Binding-site contacts:
Ligand atom C25 contacts residue CYS31 of chain 1.H at 3.8 Å (hydrophobic).
Ligand atom C16 contacts residue THR48 of chain 1.H at 3.7 Å.
Ligand atom C6 contacts residue CYS129 of chain 1.I at 3.8 Å (hydrophobic).
Ligand atom B26 contacts residue THR1 of chain 1.H at 1.4 Å.
Ligand atom O28 contacts residue THR1 of chain 1.H at 2.4 Å (h-bond).
Ligand atom C24 contacts residue GLY45 of chain 1.H at 3.5 Å.
Ligand atom C5 contacts residue ASP125 of chain 1.I at 3.7 Å.
Ligand atom C22 contacts residue THR1 of chain 1.H at 2.8 Å.
Ligand atom C17 contacts residue GLY47 of chain 1.H at 3.8 Å.
Ligand atom O28 contacts residue GLY47 of chain 1.H at 2.9 Å (h-bond).
Ligand atom O19 contacts residue THR21 of chain 1.H at 3.0 Å (h-bond).
Ligand atom C25 contacts residue ALA49 of chain 1.H at 3.9 Å (hydrophobic).
Ligand atom C18 contacts residue GLY47 of chain 1.H at 3.5 Å.
Ligand atom C2 contacts residue SER20 of chain 1.H at 4.0 Å.
Ligand atom N1 contacts residue ASP125 of chain 1.I at 3.8 Å.
Ligand atom C3 contacts residue THR21 of chain 1.H at 3.6 Å.
Ligand atom N20 contacts residue GLY47 of chain 1.H at 2.7 Å (h-bond).
Ligand atom C23 contacts residue GLY47 of chain 1.H at 3.8 Å.
Ligand atom C22 contacts residue GLY47 of chain 1.H at 3.7 Å.
Ligand atom O27 contacts residue THR1 of chain 1.H at 2.4 Å (h-bond).
Ligand atom C10 contacts residue THR21 of chain 1.H at 3.6 Å.
Ligand atom C23 contacts residue ALA49 of chain 1.H at 3.8 Å (hydrophobic).
Ligand atom C13 contacts residue THR21 of chain 1.H at 3.7 Å.
Ligand atom N20 contacts residue THR1 of chain 1.H at 3.7 Å.
Ligand atom C24 contacts residue THR52 of chain 1.H at 3.5 Å.
Ligand atom O19 contacts residue SER20 of chain 1.H at 3.4 Å (h-bond).
Ligand atom C25 contacts residue LYS33 of chain 1.H at 3.9 Å.
Ligand atom N1 contacts residue CYS129 of chain 1.I at 3.7 Å.
Ligand atom C7 contacts residue ALA49 of chain 1.H at 4.0 Å (hydrophobic).
Ligand atom N9 contacts residue THR21 of chain 1.H at 3.0 Å (h-bond).
Ligand atom N4 contacts residue GLN22 of chain 1.H at 3.7 Å.
Ligand atom O8 contacts residue ALA49 of chain 1.H at 3.0 Å (h-bond).
Ligand atom O28 contacts residue ALA46 of chain 1.H at 3.7 Å.
Ligand atom C11 contacts residue THR21 of chain 1.H at 3.4 Å.
Ligand atom C6 contacts residue ASP125 of chain 1.I at 3.7 Å.
Ligand atom C21 contacts residue GLY47 of chain 1.H at 3.7 Å.
Ligand atom C11 contacts residue GLY47 of chain 1.H at 3.9 Å.
Ligand atom C24 contacts residue ALA49 of chain 1.H at 3.7 Å (hydrophobic).
Ligand atom C10 contacts residue GLY47 of chain 1.H at 3.4 Å.
Ligand atom C21 contacts residue THR1 of chain 1.H at 2.4 Å.

Sequence of chain 1.I:
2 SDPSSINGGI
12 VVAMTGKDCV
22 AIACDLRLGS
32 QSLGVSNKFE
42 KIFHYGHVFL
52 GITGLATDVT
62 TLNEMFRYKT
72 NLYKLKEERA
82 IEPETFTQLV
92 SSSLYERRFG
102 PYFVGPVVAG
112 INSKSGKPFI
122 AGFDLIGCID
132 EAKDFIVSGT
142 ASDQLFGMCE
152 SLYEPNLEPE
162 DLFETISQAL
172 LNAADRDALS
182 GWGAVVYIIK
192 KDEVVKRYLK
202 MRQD

Sequence of chain 1.H:
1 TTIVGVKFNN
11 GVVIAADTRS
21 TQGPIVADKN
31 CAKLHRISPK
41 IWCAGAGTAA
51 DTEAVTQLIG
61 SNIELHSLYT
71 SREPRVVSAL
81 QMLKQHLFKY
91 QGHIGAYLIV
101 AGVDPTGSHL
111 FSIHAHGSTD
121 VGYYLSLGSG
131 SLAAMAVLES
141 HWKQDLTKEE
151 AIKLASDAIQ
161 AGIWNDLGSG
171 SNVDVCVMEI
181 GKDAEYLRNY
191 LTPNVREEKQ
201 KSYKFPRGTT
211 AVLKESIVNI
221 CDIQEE

A protein and the small-molecule ligand that binds it are described below.
Small molecule (SMILES): CC(C)C[C@H](NC(=O)[C@H](Cc1ccccc1)NC(=O)c1cnccn1)B(O)O